Binding-site contacts:
Ligand atom C16 contacts residue HEM1 of chain 1.C at 3.9 Å.
Ligand atom N17 contacts residue TRP265 of chain 1.A at 3.9 Å.
Ligand atom N01 contacts residue PRO269 of chain 1.A at 3.9 Å.
Ligand atom N01 contacts residue GLU296 of chain 1.A at 2.6 Å (salt-bridge).
Ligand atom N02 contacts residue HEM1 of chain 1.C at 3.4 Å.
Ligand atom N02 contacts residue PRO269 of chain 1.A at 3.9 Å.
Ligand atom C09 contacts residue GLU296 of chain 1.A at 3.9 Å.
Ligand atom C11 contacts residue GLN182 of chain 1.A at 3.7 Å.
Ligand atom N17 contacts residue ARG307 of chain 1.A at 3.2 Å (salt-bridge).
Ligand atom C07 contacts residue HEM1 of chain 1.C at 3.3 Å.
Ligand atom C13 contacts residue GLN182 of chain 1.A at 2.9 Å.
Ligand atom C06 contacts residue GLU296 of chain 1.A at 3.5 Å.
Ligand atom C09 contacts residue GLN182 of chain 1.A at 3.9 Å.
Ligand atom C12 contacts residue GLN182 of chain 1.A at 3.0 Å.
Ligand atom C17 contacts residue GLN182 of chain 1.A at 3.0 Å.
Ligand atom C17 contacts residue ASP301 of chain 1.A at 3.6 Å.
Ligand atom N17 contacts residue ARG185 of chain 1.A at 3.5 Å (salt-bridge).
Ligand atom N17 contacts residue GLN182 of chain 1.A at 3.6 Å.
Ligand atom N17 contacts residue TYR266 of chain 1.A at 3.5 Å (h-bond).
Ligand atom C03 contacts residue TRP291 of chain 1.A at 3.8 Å (hydrophobic).
Ligand atom C05 contacts residue VAL271 of chain 1.A at 3.8 Å (hydrophobic).
Ligand atom C02 contacts residue TRP291 of chain 1.A at 3.6 Å (hydrophobic).
Ligand atom N02 contacts residue GLU296 of chain 1.A at 2.5 Å (salt-bridge).
Ligand atom C07 contacts residue PHE288 of chain 1.A at 3.8 Å (hydrophobic).
Ligand atom C08 contacts residue GLU296 of chain 1.A at 3.4 Å.
Ligand atom C08 contacts residue HEM1 of chain 1.C at 3.7 Å.
Ligand atom C22 contacts residue MET40 of chain 1.A at 3.7 Å (hydrophobic).
Ligand atom C17 contacts residue ARG185 of chain 1.A at 3.8 Å.
Ligand atom N02 contacts residue TYR292 of chain 1.A at 3.7 Å.
Ligand atom C02 contacts residue PRO269 of chain 1.A at 3.8 Å (hydrophobic).
Ligand atom N02 contacts residue TRP291 of chain 1.A at 2.7 Å (h-bond).
Ligand atom N17 contacts residue ASP301 of chain 1.A at 3.0 Å (salt-bridge).
Ligand atom C02 contacts residue HEM1 of chain 1.C at 3.6 Å.
Ligand atom C03 contacts residue HEM1 of chain 1.C at 3.1 Å.
Ligand atom C02 contacts residue GLU296 of chain 1.A at 3.4 Å.
Ligand atom C07 contacts residue GLY290 of chain 1.A at 3.6 Å.
Ligand atom N02 contacts residue MET293 of chain 1.A at 3.9 Å.
Ligand atom C03 contacts residue PRO269 of chain 1.A at 3.8 Å (hydrophobic).
Ligand atom C04 contacts residue HEM1 of chain 1.C at 3.8 Å.
Ligand atom C14 contacts residue GLN182 of chain 1.A at 3.5 Å.

A small-molecule ligand and the protein it binds are described below.
Small molecule (SMILES): CNCCCc1cc(C#N)cc(CCc2cc(C)cc(N)n2)c1

Sequence of chain 1.A:
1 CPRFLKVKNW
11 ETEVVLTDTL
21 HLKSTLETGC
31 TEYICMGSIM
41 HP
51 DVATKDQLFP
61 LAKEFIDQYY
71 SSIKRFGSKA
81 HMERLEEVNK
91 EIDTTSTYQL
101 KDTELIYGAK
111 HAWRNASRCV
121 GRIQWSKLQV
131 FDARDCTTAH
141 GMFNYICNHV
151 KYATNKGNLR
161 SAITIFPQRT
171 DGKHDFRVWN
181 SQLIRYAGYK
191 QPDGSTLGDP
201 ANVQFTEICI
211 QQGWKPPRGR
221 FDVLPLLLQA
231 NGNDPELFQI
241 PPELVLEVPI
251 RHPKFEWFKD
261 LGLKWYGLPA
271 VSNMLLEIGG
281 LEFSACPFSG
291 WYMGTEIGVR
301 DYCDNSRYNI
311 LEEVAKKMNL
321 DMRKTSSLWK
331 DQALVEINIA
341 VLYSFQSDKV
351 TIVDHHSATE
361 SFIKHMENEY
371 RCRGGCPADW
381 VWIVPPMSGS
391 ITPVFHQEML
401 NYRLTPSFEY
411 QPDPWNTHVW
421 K